Binding-site contacts:
Ligand atom O5 contacts residue ASN280 of chain 1.C at 2.4 Å (h-bond).
Ligand atom C7 contacts residue ASN278 of chain 1.C at 3.8 Å.
Ligand atom O7 contacts residue ASN278 of chain 1.C at 3.1 Å (h-bond).
Ligand atom N2 contacts residue ASN278 of chain 1.C at 4.4 Å.
Ligand atom N2 contacts residue ASN280 of chain 1.C at 2.9 Å (h-bond).
Ligand atom O7 contacts residue ASN280 of chain 1.C at 3.1 Å (h-bond).
Ligand atom C3 contacts residue ASN280 of chain 1.C at 3.8 Å.
Ligand atom C4 contacts residue ASN280 of chain 1.C at 4.2 Å.
Ligand atom C5 contacts residue ASN280 of chain 1.C at 3.7 Å.
Ligand atom C7 contacts residue ASN280 of chain 1.C at 3.3 Å.
Ligand atom C2 contacts residue ASN280 of chain 1.C at 2.5 Å.
Ligand atom C1 contacts residue ASN280 of chain 1.C at 1.4 Å.

Sequence of chain 1.C:
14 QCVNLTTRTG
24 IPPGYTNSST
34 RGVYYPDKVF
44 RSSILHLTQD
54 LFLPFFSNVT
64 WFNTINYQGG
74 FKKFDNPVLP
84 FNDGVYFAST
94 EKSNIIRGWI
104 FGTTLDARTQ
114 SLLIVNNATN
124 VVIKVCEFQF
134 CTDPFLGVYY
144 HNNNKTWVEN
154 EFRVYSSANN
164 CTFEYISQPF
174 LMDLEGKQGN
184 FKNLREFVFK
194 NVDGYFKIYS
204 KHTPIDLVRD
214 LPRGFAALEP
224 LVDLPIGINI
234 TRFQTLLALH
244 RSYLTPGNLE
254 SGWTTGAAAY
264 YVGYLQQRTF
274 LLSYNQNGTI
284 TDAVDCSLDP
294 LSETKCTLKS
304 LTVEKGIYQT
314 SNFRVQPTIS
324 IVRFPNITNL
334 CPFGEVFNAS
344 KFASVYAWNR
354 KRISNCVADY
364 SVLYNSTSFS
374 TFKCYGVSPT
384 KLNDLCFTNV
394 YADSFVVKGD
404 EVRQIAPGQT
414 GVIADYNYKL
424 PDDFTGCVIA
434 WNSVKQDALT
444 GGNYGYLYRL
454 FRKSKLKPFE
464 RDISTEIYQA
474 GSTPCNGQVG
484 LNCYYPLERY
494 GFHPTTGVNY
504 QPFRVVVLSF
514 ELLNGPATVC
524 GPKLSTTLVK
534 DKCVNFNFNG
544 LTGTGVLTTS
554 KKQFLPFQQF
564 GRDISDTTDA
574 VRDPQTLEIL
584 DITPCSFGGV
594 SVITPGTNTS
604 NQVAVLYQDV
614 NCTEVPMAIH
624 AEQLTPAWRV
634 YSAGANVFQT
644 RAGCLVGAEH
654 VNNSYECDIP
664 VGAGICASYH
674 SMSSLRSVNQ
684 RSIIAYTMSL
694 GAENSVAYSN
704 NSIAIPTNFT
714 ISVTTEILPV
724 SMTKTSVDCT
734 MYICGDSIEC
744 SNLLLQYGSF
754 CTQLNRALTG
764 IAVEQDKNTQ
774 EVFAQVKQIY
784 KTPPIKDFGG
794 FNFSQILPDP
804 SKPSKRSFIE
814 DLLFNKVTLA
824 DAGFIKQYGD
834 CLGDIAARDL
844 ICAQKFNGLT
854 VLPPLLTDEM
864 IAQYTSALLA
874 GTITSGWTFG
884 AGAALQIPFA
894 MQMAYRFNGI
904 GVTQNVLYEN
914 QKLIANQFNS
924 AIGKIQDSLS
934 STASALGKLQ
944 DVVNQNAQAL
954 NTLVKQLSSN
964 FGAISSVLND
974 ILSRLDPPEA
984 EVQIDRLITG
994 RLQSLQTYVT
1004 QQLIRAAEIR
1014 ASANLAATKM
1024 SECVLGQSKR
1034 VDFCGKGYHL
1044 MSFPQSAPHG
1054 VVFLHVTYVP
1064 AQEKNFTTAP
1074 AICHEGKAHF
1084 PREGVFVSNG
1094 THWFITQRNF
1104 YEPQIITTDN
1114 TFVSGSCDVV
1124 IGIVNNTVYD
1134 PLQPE

The protein below binds the small molecule below.
Small molecule (SMILES): CC(=O)N[C@@H]1[C@@H](O)[C@H](O)[C@@H](CO)O[C@H]1O